Sequence of chain 1.A:
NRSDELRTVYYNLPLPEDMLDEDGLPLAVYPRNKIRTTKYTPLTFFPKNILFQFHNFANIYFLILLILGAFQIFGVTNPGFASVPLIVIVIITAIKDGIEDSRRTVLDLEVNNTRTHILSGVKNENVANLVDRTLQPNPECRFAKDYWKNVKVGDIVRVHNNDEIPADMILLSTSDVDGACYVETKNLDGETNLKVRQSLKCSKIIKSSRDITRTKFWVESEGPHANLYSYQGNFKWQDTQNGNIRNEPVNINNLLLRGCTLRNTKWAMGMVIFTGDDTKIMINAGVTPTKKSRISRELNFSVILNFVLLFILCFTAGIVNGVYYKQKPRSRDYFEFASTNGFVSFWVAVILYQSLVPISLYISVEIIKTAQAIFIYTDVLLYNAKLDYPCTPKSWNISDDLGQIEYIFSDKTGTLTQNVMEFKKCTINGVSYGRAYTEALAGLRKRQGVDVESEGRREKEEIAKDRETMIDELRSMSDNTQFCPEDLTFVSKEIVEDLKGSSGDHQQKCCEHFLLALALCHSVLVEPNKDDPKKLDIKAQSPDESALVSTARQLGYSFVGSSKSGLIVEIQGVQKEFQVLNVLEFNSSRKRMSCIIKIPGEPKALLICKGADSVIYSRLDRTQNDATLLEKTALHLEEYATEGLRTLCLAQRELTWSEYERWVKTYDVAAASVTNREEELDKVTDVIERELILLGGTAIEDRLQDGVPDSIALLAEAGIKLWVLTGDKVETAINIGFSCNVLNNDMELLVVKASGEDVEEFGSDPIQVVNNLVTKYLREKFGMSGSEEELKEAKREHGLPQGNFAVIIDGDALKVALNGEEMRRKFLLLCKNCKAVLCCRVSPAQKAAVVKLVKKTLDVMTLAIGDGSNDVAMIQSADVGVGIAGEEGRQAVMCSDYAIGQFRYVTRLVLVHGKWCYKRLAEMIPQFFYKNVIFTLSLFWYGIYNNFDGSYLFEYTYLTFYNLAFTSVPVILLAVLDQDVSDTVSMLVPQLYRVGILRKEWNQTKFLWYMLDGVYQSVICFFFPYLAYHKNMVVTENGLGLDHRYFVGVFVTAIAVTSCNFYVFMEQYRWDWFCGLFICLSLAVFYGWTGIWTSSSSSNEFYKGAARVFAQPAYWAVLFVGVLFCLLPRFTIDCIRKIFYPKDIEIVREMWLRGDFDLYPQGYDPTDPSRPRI

A small-molecule ligand and the protein it binds are described below.
Small molecule (SMILES): CC(=O)N[C@H]1[C@H](O[C@H]2[C@H](O)[C@@H](NC(C)=O)CO[C@@H]2CO)O[C@H](CO)[C@@H](O[C@H]2O[C@H](CO)[C@@H](O)[C@H](O)[C@@H]2O)[C@@H]1O

Binding-site contacts:
Ligand atom O7 contacts residue LYS154 of chain 1.B at 3.9 Å.
Ligand atom C3 contacts residue HIS347 of chain 1.B at 3.8 Å.
Ligand atom C2 contacts residue TYR288 of chain 1.B at 3.5 Å (hydrophobic).
Ligand atom C6 contacts residue TYR288 of chain 1.B at 3.4 Å (hydrophobic).
Ligand atom N2 contacts residue TYR288 of chain 1.B at 4.0 Å.
Ligand atom O7 contacts residue ASN240 of chain 1.B at 4.0 Å.
Ligand atom C7 contacts residue GLU352 of chain 1.B at 3.6 Å.
Ligand atom C3 contacts residue ASN240 of chain 1.B at 3.6 Å.
Ligand atom O6 contacts residue LYS291 of chain 1.B at 3.4 Å.
Ligand atom O7 contacts residue LYS291 of chain 1.B at 2.9 Å.
Ligand atom C2 contacts residue HIS347 of chain 1.B at 4.0 Å.
Ligand atom C8 contacts residue TYR629 of chain 1.A at 3.9 Å (hydrophobic).
Ligand atom C1 contacts residue PHE152 of chain 1.B at 4.0 Å (hydrophobic).
Ligand atom O5 contacts residue TRP348 of chain 1.B at 4.0 Å.
Ligand atom C1 contacts residue ASN240 of chain 1.B at 1.5 Å.
Ligand atom C7 contacts residue PRO349 of chain 1.B at 3.7 Å (hydrophobic).
Ligand atom O5 contacts residue ASN240 of chain 1.B at 2.6 Å (h-bond).
Ligand atom N2 contacts residue HIS347 of chain 1.B at 3.5 Å (h-bond).
Ligand atom C6 contacts residue PHE630 of chain 1.A at 3.6 Å (hydrophobic).
Ligand atom O5 contacts residue MET238 of chain 1.B at 3.8 Å.
Ligand atom C7 contacts residue ASN240 of chain 1.B at 3.3 Å.
Ligand atom O7 contacts residue PRO349 of chain 1.B at 3.2 Å.
Ligand atom C4 contacts residue TYR288 of chain 1.B at 3.5 Å (hydrophobic).
Ligand atom C8 contacts residue GLU352 of chain 1.B at 3.3 Å.
Ligand atom O3 contacts residue LYS291 of chain 1.B at 3.6 Å.
Ligand atom C7 contacts residue LYS291 of chain 1.B at 3.9 Å.
Ligand atom C1 contacts residue TRP348 of chain 1.B at 4.0 Å (hydrophobic).
Ligand atom C1 contacts residue TYR288 of chain 1.B at 4.0 Å (hydrophobic).
Ligand atom C8 contacts residue HIS347 of chain 1.B at 3.5 Å.
Ligand atom C2 contacts residue ASN240 of chain 1.B at 2.1 Å.
Ligand atom N2 contacts residue ASN240 of chain 1.B at 2.4 Å (h-bond).
Ligand atom O6 contacts residue PHE630 of chain 1.A at 2.7 Å.
Ligand atom O3 contacts residue TYR288 of chain 1.B at 3.8 Å.
Ligand atom O5 contacts residue PHE152 of chain 1.B at 3.4 Å.
Ligand atom O7 contacts residue GLU352 of chain 1.B at 3.1 Å (salt-bridge).
Ligand atom O5 contacts residue TYR288 of chain 1.B at 3.7 Å.
Ligand atom O4 contacts residue PHE152 of chain 1.B at 3.7 Å.
Ligand atom C8 contacts residue PHE630 of chain 1.A at 3.6 Å (hydrophobic).
Ligand atom C5 contacts residue ASN240 of chain 1.B at 3.8 Å.
Ligand atom C3 contacts residue TYR288 of chain 1.B at 3.6 Å (hydrophobic).

Sequence of chain 1.B:
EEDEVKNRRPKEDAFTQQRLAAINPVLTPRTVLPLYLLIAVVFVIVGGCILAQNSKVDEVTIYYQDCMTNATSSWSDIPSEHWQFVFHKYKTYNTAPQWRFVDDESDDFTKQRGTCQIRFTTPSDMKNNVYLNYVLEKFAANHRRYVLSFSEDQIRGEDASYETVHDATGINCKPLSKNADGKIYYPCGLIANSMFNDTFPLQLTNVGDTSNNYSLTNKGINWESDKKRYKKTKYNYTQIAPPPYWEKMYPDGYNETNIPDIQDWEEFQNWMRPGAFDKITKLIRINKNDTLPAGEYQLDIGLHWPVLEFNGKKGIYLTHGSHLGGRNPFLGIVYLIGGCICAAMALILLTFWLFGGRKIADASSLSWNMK